Sequence of chain 1.A:
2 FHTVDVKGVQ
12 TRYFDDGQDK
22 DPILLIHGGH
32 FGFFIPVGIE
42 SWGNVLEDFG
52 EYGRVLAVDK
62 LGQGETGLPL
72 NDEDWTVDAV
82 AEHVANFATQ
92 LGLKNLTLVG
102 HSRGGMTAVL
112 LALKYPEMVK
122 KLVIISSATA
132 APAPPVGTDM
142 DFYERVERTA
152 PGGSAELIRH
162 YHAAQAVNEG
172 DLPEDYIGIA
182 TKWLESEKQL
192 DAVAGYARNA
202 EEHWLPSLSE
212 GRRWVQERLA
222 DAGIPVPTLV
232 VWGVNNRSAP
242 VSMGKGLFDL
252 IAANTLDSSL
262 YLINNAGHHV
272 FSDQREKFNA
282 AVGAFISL

Binding-site contacts:
Ligand atom C2 contacts residue SER103 of chain 1.A at 3.6 Å.
Ligand atom C5 contacts residue ARG104 of chain 1.A at 3.6 Å.
Ligand atom O11 contacts residue HIS269 of chain 1.A at 2.8 Å (h-bond).
Ligand atom C5 contacts residue ASP140 of chain 1.A at 3.4 Å.
Ligand atom C6 contacts residue TYR144 of chain 1.A at 3.3 Å (hydrophobic).
Ligand atom C1 contacts residue TYR144 of chain 1.A at 3.8 Å (hydrophobic).
Ligand atom O8 contacts residue SER127 of chain 1.A at 3.1 Å (h-bond).
Ligand atom O12 contacts residue GLY29 of chain 1.A at 3.5 Å.
Ligand atom C7 contacts residue THR130 of chain 1.A at 3.2 Å.
Ligand atom O12 contacts residue 1BO1 of chain 1.E at 3.4 Å (h-bond).
Ligand atom O8 contacts residue ALA129 of chain 1.A at 3.0 Å (h-bond).
Ligand atom C4 contacts residue ASP140 of chain 1.A at 3.6 Å.
Ligand atom O11 contacts residue 1BO1 of chain 1.E at 3.3 Å (h-bond).
Ligand atom O9 contacts residue SER128 of chain 1.A at 3.6 Å.
Ligand atom O11 contacts residue SER103 of chain 1.A at 1.4 Å.
Ligand atom O8 contacts residue SER128 of chain 1.A at 3.9 Å.
Ligand atom C10 contacts residue HIS269 of chain 1.A at 3.9 Å.
Ligand atom C6 contacts residue MET141 of chain 1.A at 3.9 Å (hydrophobic).
Ligand atom O12 contacts residue GLY30 of chain 1.A at 2.7 Å (h-bond).
Ligand atom C7 contacts residue ALA129 of chain 1.A at 3.3 Å (hydrophobic).
Ligand atom O9 contacts residue ARG104 of chain 1.A at 3.5 Å (salt-bridge).
Ligand atom C6 contacts residue ARG104 of chain 1.A at 3.6 Å.
Ligand atom O12 contacts residue SER103 of chain 1.A at 2.5 Å.
Ligand atom O9 contacts residue ALA129 of chain 1.A at 2.9 Å (h-bond).
Ligand atom O8 contacts residue HIS269 of chain 1.A at 3.0 Å.
Ligand atom C5 contacts residue TYR144 of chain 1.A at 3.5 Å (hydrophobic).
Ligand atom C4 contacts residue ARG104 of chain 1.A at 3.9 Å.
Ligand atom C3 contacts residue THR130 of chain 1.A at 3.5 Å.
Ligand atom C2 contacts residue ARG104 of chain 1.A at 3.7 Å.
Ligand atom C10 contacts residue GLY30 of chain 1.A at 3.9 Å.
Ligand atom O12 contacts residue ARG104 of chain 1.A at 2.8 Å (salt-bridge).
Ligand atom C10 contacts residue SER103 of chain 1.A at 2.2 Å.
Ligand atom C10 contacts residue 1BO1 of chain 1.E at 3.3 Å.
Ligand atom C10 contacts residue ARG104 of chain 1.A at 3.1 Å.
Ligand atom O8 contacts residue SER103 of chain 1.A at 3.6 Å.
Ligand atom C1 contacts residue ARG104 of chain 1.A at 3.8 Å.
Ligand atom O9 contacts residue THR130 of chain 1.A at 2.3 Å (h-bond).
Ligand atom O11 contacts residue ARG104 of chain 1.A at 3.3 Å (salt-bridge).
Ligand atom O9 contacts residue SER103 of chain 1.A at 3.1 Å.
Ligand atom C7 contacts residue SER103 of chain 1.A at 3.5 Å.

A protein and the small-molecule ligand that binds it are described below.
Small molecule (SMILES): O=C(O)c1ccccc1C(=O)O